Sequence of chain 41.F:
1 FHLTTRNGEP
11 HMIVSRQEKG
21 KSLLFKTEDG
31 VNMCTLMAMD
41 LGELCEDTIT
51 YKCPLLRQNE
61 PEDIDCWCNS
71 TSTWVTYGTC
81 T

A protein and the small-molecule ligand that binds it are described below.
Small molecule (SMILES): CC(=O)N[C@@H]1[C@@H](O)[C@H](O)[C@@H](CO)O[C@H]1O

Binding-site contacts:
Ligand atom C1 contacts residue ASN75 of chain 41.E at 1.3 Å.
Ligand atom C6 contacts residue NAG1 of chain 41.Z at 3.4 Å.
Ligand atom C5 contacts residue ASN75 of chain 41.E at 3.2 Å.
Ligand atom C5 contacts residue NAG1 of chain 41.Z at 3.7 Å.
Ligand atom O6 contacts residue THR48 of chain 41.F at 4.0 Å.
Ligand atom C3 contacts residue NAG1 of chain 41.Z at 3.3 Å.
Ligand atom C7 contacts residue ASN75 of chain 41.E at 2.8 Å.
Ligand atom N2 contacts residue ASN75 of chain 41.E at 3.0 Å (h-bond).
Ligand atom O6 contacts residue NAG1 of chain 41.Z at 4.1 Å.
Ligand atom O6 contacts residue CYS45 of chain 41.F at 3.4 Å (h-bond).
Ligand atom O5 contacts residue ASN75 of chain 41.E at 2.1 Å (h-bond).
Ligand atom C8 contacts residue ASN75 of chain 41.E at 3.0 Å.
Ligand atom O4 contacts residue NAG1 of chain 41.Z at 1.6 Å.
Ligand atom C4 contacts residue ASN75 of chain 41.E at 4.0 Å.
Ligand atom C8 contacts residue MET126 of chain 41.E at 3.7 Å (hydrophobic).
Ligand atom C4 contacts residue NAG1 of chain 41.Z at 2.9 Å.
Ligand atom O6 contacts residue GLU46 of chain 41.F at 3.8 Å.
Ligand atom C3 contacts residue ASN75 of chain 41.E at 3.5 Å.
Ligand atom O5 contacts residue THR48 of chain 41.F at 4.0 Å.
Ligand atom O3 contacts residue NAG1 of chain 41.Z at 2.4 Å (h-bond).
Ligand atom C6 contacts residue ASN75 of chain 41.E at 3.8 Å.
Ligand atom C7 contacts residue MET126 of chain 41.E at 3.8 Å (hydrophobic).
Ligand atom O7 contacts residue ASN75 of chain 41.E at 3.2 Å (h-bond).
Ligand atom O7 contacts residue MET126 of chain 41.E at 3.1 Å.
Ligand atom C2 contacts residue ASN75 of chain 41.E at 2.6 Å.
Ligand atom C6 contacts residue THR48 of chain 41.F at 4.4 Å.
Ligand atom O6 contacts residue ASN75 of chain 41.E at 3.8 Å.
Ligand atom C2 contacts residue NAG1 of chain 41.Z at 4.1 Å.
Ligand atom C6 contacts residue CYS45 of chain 41.F at 4.4 Å (hydrophobic).
Ligand atom C8 contacts residue PHE98 of chain 41.E at 3.6 Å (hydrophobic).

Sequence of chain 41.E:
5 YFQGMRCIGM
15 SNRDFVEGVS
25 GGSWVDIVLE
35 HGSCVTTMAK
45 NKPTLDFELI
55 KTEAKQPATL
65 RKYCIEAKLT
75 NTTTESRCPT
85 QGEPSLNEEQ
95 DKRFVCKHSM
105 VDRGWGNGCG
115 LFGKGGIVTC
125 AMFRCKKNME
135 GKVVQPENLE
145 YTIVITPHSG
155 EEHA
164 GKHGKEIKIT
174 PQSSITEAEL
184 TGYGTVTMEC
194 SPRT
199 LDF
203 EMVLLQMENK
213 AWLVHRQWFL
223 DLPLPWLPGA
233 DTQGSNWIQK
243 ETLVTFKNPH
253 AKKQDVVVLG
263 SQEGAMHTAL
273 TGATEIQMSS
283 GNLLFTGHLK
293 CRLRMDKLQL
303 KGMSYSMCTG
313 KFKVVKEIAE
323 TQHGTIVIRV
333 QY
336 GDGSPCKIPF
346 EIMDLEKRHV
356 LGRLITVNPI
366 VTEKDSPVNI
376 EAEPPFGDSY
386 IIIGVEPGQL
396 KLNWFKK